Binding-site contacts:
Ligand atom N2 contacts residue THR360 of chain 1.B at 3.5 Å (h-bond).
Ligand atom C8 contacts residue ASP355 of chain 1.B at 3.7 Å.
Ligand atom N2 contacts residue ASN328 of chain 1.B at 3.0 Å (h-bond).
Ligand atom O6 contacts residue THR358 of chain 1.B at 3.6 Å.
Ligand atom O5 contacts residue ASN331 of chain 1.B at 3.9 Å.
Ligand atom C5 contacts residue ASN328 of chain 1.B at 3.6 Å.
Ligand atom C8 contacts residue VAL350 of chain 1.B at 3.6 Å (hydrophobic).
Ligand atom C6 contacts residue ASP323 of chain 1.B at 3.9 Å.
Ligand atom N2 contacts residue THR358 of chain 1.B at 3.3 Å.
Ligand atom C4 contacts residue SER324 of chain 1.B at 3.3 Å.
Ligand atom C5 contacts residue SER324 of chain 1.B at 3.8 Å.
Ligand atom C7 contacts residue ASN328 of chain 1.B at 3.2 Å.
Ligand atom C6 contacts residue SER324 of chain 1.B at 3.5 Å.
Ligand atom C1 contacts residue THR360 of chain 1.B at 3.4 Å.
Ligand atom C7 contacts residue LEU325 of chain 1.B at 3.9 Å (hydrophobic).
Ligand atom O5 contacts residue SER324 of chain 1.B at 3.9 Å.
Ligand atom C8 contacts residue THR358 of chain 1.B at 3.7 Å.
Ligand atom O3 contacts residue ASP323 of chain 1.B at 3.5 Å (salt-bridge).
Ligand atom O7 contacts residue ASN328 of chain 1.B at 3.2 Å (h-bond).
Ligand atom O5 contacts residue THR358 of chain 1.B at 3.4 Å (h-bond).
Ligand atom C1 contacts residue ASN328 of chain 1.B at 1.5 Å.
Ligand atom O7 contacts residue SER326 of chain 1.B at 3.2 Å (h-bond).
Ligand atom O2 contacts residue ASP323 of chain 1.B at 3.1 Å (salt-bridge).
Ligand atom C2 contacts residue ASN328 of chain 1.B at 2.6 Å.
Ligand atom C3 contacts residue ASN328 of chain 1.B at 3.9 Å.
Ligand atom O7 contacts residue LEU325 of chain 1.B at 3.5 Å.
Ligand atom C2 contacts residue THR360 of chain 1.B at 3.9 Å.
Ligand atom O6 contacts residue ASN331 of chain 1.B at 3.9 Å.
Ligand atom O5 contacts residue ASN328 of chain 1.B at 2.4 Å (h-bond).
Ligand atom C2 contacts residue ASP323 of chain 1.B at 3.9 Å.
Ligand atom C6 contacts residue THR330 of chain 1.B at 4.0 Å.
Ligand atom O4 contacts residue THR358 of chain 1.B at 3.8 Å.
Ligand atom C7 contacts residue THR358 of chain 1.B at 4.0 Å.
Ligand atom C5 contacts residue ASP323 of chain 1.B at 3.9 Å.
Ligand atom O3 contacts residue THR358 of chain 1.B at 3.2 Å (h-bond).
Ligand atom O3 contacts residue LEU325 of chain 1.B at 4.0 Å.
Ligand atom O6 contacts residue PHE321 of chain 1.B at 3.5 Å.
Ligand atom O6 contacts residue SER324 of chain 1.B at 2.4 Å (h-bond).
Ligand atom O3 contacts residue SER324 of chain 1.B at 3.4 Å.
Ligand atom C3 contacts residue THR358 of chain 1.B at 3.2 Å.

Sequence of chain 1.B:
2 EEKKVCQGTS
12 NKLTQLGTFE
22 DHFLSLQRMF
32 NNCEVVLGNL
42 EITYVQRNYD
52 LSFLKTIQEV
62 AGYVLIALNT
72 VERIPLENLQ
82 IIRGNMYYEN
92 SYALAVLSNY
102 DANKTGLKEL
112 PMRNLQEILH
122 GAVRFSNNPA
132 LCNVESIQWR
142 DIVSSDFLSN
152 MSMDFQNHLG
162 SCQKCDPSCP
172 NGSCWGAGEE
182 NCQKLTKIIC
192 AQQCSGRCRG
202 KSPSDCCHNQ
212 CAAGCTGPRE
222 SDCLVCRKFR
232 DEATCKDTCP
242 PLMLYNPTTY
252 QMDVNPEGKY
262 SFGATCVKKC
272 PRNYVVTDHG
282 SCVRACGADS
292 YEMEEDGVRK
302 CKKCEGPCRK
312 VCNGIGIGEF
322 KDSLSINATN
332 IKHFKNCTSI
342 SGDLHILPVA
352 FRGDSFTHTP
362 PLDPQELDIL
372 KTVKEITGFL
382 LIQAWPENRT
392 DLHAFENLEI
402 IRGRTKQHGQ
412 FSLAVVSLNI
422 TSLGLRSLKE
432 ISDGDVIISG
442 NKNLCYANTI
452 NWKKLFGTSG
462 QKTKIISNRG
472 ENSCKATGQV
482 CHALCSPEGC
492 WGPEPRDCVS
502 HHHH

The protein below binds the small molecule below.
Small molecule (SMILES): CC(=O)N[C@H]1[C@H](O[C@H]2[C@H](O)[C@@H](NC(C)=O)CO[C@@H]2CO)O[C@H](CO)[C@@H](O[C@@H]2O[C@H](CO[C@H]3O[C@H](CO)[C@@H](O)[C@H](O)[C@@H]3O)[C@@H](O)[C@H](O[C@H]3O[C@H](CO)[C@@H](O)[C@H](O)[C@@H]3O)[C@@H]2O)[C@@H]1O